Sequence of chain 1.B:
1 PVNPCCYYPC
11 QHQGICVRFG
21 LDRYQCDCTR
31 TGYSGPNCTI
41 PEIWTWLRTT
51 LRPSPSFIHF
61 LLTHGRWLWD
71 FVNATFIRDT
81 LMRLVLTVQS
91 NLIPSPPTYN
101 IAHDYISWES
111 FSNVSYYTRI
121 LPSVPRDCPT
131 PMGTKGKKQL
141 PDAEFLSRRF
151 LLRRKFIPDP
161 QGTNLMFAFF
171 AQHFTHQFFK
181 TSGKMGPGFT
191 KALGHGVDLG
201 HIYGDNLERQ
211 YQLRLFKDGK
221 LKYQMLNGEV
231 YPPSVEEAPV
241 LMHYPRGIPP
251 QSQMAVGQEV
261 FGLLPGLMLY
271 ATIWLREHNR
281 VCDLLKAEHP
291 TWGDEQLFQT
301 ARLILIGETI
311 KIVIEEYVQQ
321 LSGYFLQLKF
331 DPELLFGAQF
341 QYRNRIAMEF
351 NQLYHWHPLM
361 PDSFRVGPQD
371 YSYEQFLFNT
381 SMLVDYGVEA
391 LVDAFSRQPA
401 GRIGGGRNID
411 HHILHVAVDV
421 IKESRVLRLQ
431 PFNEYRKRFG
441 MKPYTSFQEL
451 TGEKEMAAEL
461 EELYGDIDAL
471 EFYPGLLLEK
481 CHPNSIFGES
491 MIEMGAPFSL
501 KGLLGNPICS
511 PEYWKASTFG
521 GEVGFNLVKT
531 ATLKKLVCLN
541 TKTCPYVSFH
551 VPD

The small molecule below binds the protein below.
Small molecule (SMILES): CC(=O)N[C@H]1[C@H](O[C@H]2[C@H](O)[C@@H](NC(C)=O)CO[C@@H]2CO)O[C@H](CO)[C@@H](O[C@H]2O[C@H](CO)[C@@H](O)[C@H](O)[C@@H]2O)[C@@H]1O

Binding-site contacts:
Ligand atom C6 contacts residue GLN375 of chain 1.B at 3.8 Å.
Ligand atom C6 contacts residue ASP385 of chain 1.B at 4.0 Å.
Ligand atom O5 contacts residue TYR371 of chain 1.B at 4.0 Å.
Ligand atom C4 contacts residue ASN379 of chain 1.B at 3.6 Å.
Ligand atom C5 contacts residue GLN369 of chain 1.B at 4.1 Å.
Ligand atom O7 contacts residue GLN375 of chain 1.B at 3.5 Å (h-bond).
Ligand atom O5 contacts residue ASP385 of chain 1.B at 4.1 Å.
Ligand atom C5 contacts residue TYR371 of chain 1.B at 4.1 Å (hydrophobic).
Ligand atom C6 contacts residue TYR386 of chain 1.B at 3.7 Å (hydrophobic).
Ligand atom O5 contacts residue MET382 of chain 1.B at 3.5 Å.
Ligand atom C7 contacts residue ASP385 of chain 1.B at 3.9 Å.
Ligand atom N2 contacts residue GLN375 of chain 1.B at 4.1 Å.
Ligand atom O3 contacts residue GLN375 of chain 1.B at 3.9 Å.
Ligand atom O5 contacts residue ASN379 of chain 1.B at 2.4 Å (h-bond).
Ligand atom C2 contacts residue ASN379 of chain 1.B at 1.3 Å.
Ligand atom N2 contacts residue ASN379 of chain 1.B at 2.0 Å (h-bond).
Ligand atom C2 contacts residue GLN375 of chain 1.B at 3.7 Å.
Ligand atom C7 contacts residue GLN375 of chain 1.B at 4.1 Å.
Ligand atom O5 contacts residue SER381 of chain 1.B at 3.8 Å.
Ligand atom O7 contacts residue ASN379 of chain 1.B at 3.6 Å.
Ligand atom O6 contacts residue GLN375 of chain 1.B at 3.5 Å (h-bond).
Ligand atom O4 contacts residue GLN369 of chain 1.B at 3.5 Å (h-bond).
Ligand atom C8 contacts residue ASP385 of chain 1.B at 3.3 Å.
Ligand atom C3 contacts residue ASN379 of chain 1.B at 2.8 Å.
Ligand atom C6 contacts residue GLN369 of chain 1.B at 3.6 Å.
Ligand atom C6 contacts residue MET382 of chain 1.B at 3.9 Å (hydrophobic).
Ligand atom C5 contacts residue ASP385 of chain 1.B at 3.7 Å.
Ligand atom C5 contacts residue ASN379 of chain 1.B at 3.5 Å.
Ligand atom C1 contacts residue TYR371 of chain 1.B at 3.9 Å (hydrophobic).
Ligand atom O6 contacts residue TYR386 of chain 1.B at 3.3 Å.
Ligand atom O6 contacts residue MET382 of chain 1.B at 3.8 Å.
Ligand atom C1 contacts residue SER381 of chain 1.B at 3.1 Å.
Ligand atom O6 contacts residue ASP385 of chain 1.B at 3.1 Å (salt-bridge).
Ligand atom C6 contacts residue TYR371 of chain 1.B at 3.1 Å (hydrophobic).
Ligand atom O6 contacts residue TYR371 of chain 1.B at 4.0 Å.
Ligand atom C8 contacts residue ASN379 of chain 1.B at 4.2 Å.
Ligand atom C1 contacts residue MET382 of chain 1.B at 3.9 Å (hydrophobic).
Ligand atom O3 contacts residue ASN379 of chain 1.B at 3.6 Å.
Ligand atom C1 contacts residue ASN379 of chain 1.B at 1.4 Å.
Ligand atom C7 contacts residue ASN379 of chain 1.B at 3.1 Å.